This small molecule binds to this protein.
Small molecule (SMILES): CC(=O)N[C@H]1[C@H](O[C@H]2[C@H](O)[C@@H](NC(C)=O)CO[C@@H]2CO)O[C@H](CO)[C@@H](O)[C@@H]1O

Sequence of chain 1.B:
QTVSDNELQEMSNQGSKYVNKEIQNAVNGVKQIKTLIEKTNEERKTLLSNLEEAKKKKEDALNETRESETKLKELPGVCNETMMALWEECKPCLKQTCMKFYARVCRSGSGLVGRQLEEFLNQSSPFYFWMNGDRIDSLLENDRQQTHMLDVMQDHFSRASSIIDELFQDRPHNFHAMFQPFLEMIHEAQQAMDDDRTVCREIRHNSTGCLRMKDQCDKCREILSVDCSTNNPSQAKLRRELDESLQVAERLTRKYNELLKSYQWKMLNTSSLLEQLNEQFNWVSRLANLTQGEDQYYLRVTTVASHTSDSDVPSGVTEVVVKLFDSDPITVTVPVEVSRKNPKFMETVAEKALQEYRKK

Binding-site contacts:
Ligand atom C2 contacts residue TRP303 of chain 1.B at 3.9 Å (hydrophobic).
Ligand atom O5 contacts residue ASN307 of chain 1.B at 2.4 Å (h-bond).
Ligand atom N2 contacts residue ASN307 of chain 1.B at 2.9 Å (h-bond).
Ligand atom C3 contacts residue ASN307 of chain 1.B at 3.8 Å.
Ligand atom C1 contacts residue ASN307 of chain 1.B at 1.4 Å.
Ligand atom C5 contacts residue ASN307 of chain 1.B at 3.6 Å.
Ligand atom C1 contacts residue TRP303 of chain 1.B at 4.0 Å (hydrophobic).
Ligand atom O6 contacts residue TRP303 of chain 1.B at 3.6 Å.
Ligand atom C4 contacts residue ASN307 of chain 1.B at 4.3 Å.
Ligand atom C4 contacts residue TRP303 of chain 1.B at 3.5 Å (hydrophobic).
Ligand atom C5 contacts residue TRP303 of chain 1.B at 3.9 Å (hydrophobic).
Ligand atom C8 contacts residue SER310 of chain 1.B at 3.6 Å.
Ligand atom O5 contacts residue TRP303 of chain 1.B at 3.6 Å.
Ligand atom O7 contacts residue LEU306 of chain 1.B at 4.0 Å.
Ligand atom C3 contacts residue TRP303 of chain 1.B at 4.1 Å (hydrophobic).
Ligand atom O6 contacts residue LYS304 of chain 1.B at 4.0 Å.
Ligand atom O4 contacts residue TRP303 of chain 1.B at 4.5 Å.
Ligand atom C2 contacts residue ASN307 of chain 1.B at 2.5 Å.
Ligand atom O7 contacts residue ASN307 of chain 1.B at 3.0 Å (h-bond).
Ligand atom O6 contacts residue ASN307 of chain 1.B at 4.2 Å.
Ligand atom C7 contacts residue ASN307 of chain 1.B at 3.2 Å.
Ligand atom C6 contacts residue TRP303 of chain 1.B at 3.9 Å (hydrophobic).
Ligand atom O3 contacts residue TRP303 of chain 1.B at 3.9 Å.
Ligand atom C8 contacts residue ASN307 of chain 1.B at 4.3 Å.